Sequence of chain 1.A:
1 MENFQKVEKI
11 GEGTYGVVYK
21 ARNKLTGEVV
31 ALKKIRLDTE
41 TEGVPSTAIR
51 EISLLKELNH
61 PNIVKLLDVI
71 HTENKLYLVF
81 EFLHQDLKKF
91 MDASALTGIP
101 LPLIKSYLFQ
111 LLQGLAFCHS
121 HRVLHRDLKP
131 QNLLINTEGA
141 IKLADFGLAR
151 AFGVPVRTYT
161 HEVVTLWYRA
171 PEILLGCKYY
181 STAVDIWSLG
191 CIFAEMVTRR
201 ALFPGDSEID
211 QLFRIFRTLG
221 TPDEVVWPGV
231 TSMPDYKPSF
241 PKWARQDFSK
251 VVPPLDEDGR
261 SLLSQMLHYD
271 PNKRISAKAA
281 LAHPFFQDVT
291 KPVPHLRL

The small molecule below binds the protein below.
Small molecule (SMILES): CCc1nn(-c2c(Cl)cc(Cl)cc2Cl)c2nc(Cc3ccc(O)c(O)c3)[nH]c(=O)c12

Binding-site contacts:
Ligand atom CL16 contacts residue GLN131 of chain 1.A at 3.5 Å.
Ligand atom C23 contacts residue ILE10 of chain 1.A at 3.4 Å (hydrophobic).
Ligand atom C26 contacts residue LEU83 of chain 1.A at 3.8 Å (hydrophobic).
Ligand atom C1 contacts residue LYS33 of chain 1.A at 4.0 Å.
Ligand atom C15 contacts residue GLN131 of chain 1.A at 3.2 Å.
Ligand atom C11 contacts residue LYS33 of chain 1.A at 4.0 Å.
Ligand atom CL12 contacts residue VAL18 of chain 1.A at 3.4 Å.
Ligand atom C4 contacts residue LEU134 of chain 1.A at 3.9 Å (hydrophobic).
Ligand atom CL16 contacts residue ALA144 of chain 1.A at 3.4 Å.
Ligand atom C9 contacts residue LEU83 of chain 1.A at 3.4 Å (hydrophobic).
Ligand atom C3 contacts residue LYS33 of chain 1.A at 3.9 Å.
Ligand atom O23 contacts residue ILE10 of chain 1.A at 3.0 Å (h-bond).
Ligand atom C16 contacts residue GLN131 of chain 1.A at 3.4 Å.
Ligand atom C22 contacts residue ILE10 of chain 1.A at 3.3 Å (hydrophobic).
Ligand atom C14 contacts residue GLN131 of chain 1.A at 4.0 Å.
Ligand atom O9 contacts residue LEU83 of chain 1.A at 3.1 Å (h-bond).
Ligand atom C25 contacts residue HIS84 of chain 1.A at 3.4 Å.
Ligand atom C26 contacts residue HIS84 of chain 1.A at 2.8 Å.
Ligand atom C2 contacts residue PHE80 of chain 1.A at 3.8 Å (hydrophobic).
Ligand atom C9 contacts residue ILE10 of chain 1.A at 3.9 Å (hydrophobic).
Ligand atom N2 contacts residue VAL18 of chain 1.A at 3.6 Å.
Ligand atom CL12 contacts residue ILE10 of chain 1.A at 3.2 Å.
Ligand atom C9 contacts residue LEU134 of chain 1.A at 3.9 Å (hydrophobic).
Ligand atom C21 contacts residue HIS84 of chain 1.A at 3.7 Å.
Ligand atom O9 contacts residue PHE82 of chain 1.A at 3.5 Å.
Ligand atom C24 contacts residue ILE10 of chain 1.A at 3.7 Å (hydrophobic).
Ligand atom C2 contacts residue LEU134 of chain 1.A at 3.8 Å (hydrophobic).
Ligand atom N2 contacts residue LYS33 of chain 1.A at 2.9 Å (salt-bridge).
Ligand atom N8 contacts residue LEU83 of chain 1.A at 2.7 Å (h-bond).
Ligand atom CL12 contacts residue GLY11 of chain 1.A at 3.4 Å.
Ligand atom C2 contacts residue VAL64 of chain 1.A at 3.7 Å (hydrophobic).
Ligand atom C1 contacts residue ALA31 of chain 1.A at 3.3 Å (hydrophobic).
Ligand atom CL16 contacts residue ASN132 of chain 1.A at 3.6 Å.
Ligand atom C7 contacts residue LEU83 of chain 1.A at 3.8 Å (hydrophobic).
Ligand atom N1 contacts residue LYS33 of chain 1.A at 3.8 Å.
Ligand atom C3 contacts residue VAL18 of chain 1.A at 3.8 Å (hydrophobic).
Ligand atom C20 contacts residue ASP86 of chain 1.A at 3.9 Å.
Ligand atom O24 contacts residue ILE10 of chain 1.A at 3.7 Å.
Ligand atom C15 contacts residue ASN132 of chain 1.A at 3.6 Å.
Ligand atom C13 contacts residue GLY13 of chain 1.A at 3.7 Å.